Sequence of chain 1.E:
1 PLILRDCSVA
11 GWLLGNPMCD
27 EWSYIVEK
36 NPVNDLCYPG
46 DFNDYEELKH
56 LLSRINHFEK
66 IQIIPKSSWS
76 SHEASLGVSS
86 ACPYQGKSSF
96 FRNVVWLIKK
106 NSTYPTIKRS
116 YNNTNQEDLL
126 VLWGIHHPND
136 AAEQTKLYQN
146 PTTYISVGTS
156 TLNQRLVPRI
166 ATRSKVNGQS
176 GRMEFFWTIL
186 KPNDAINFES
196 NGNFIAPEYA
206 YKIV

A small-molecule ligand and the protein it binds are described below.
Small molecule (SMILES): CC(=O)N[C@@H]1[C@@H](O)[C@H](O)[C@@H](CO)O[C@H]1O

Binding-site contacts:
Ligand atom C4 contacts residue ASN117 of chain 1.E at 4.2 Å.
Ligand atom C8 contacts residue ALA190 of chain 1.E at 4.0 Å (hydrophobic).
Ligand atom N2 contacts residue ASN188 of chain 1.E at 4.0 Å.
Ligand atom O5 contacts residue ASN117 of chain 1.E at 2.4 Å (h-bond).
Ligand atom C7 contacts residue ASN188 of chain 1.E at 4.0 Å.
Ligand atom C8 contacts residue ASN188 of chain 1.E at 3.2 Å.
Ligand atom C8 contacts residue ASN117 of chain 1.E at 4.0 Å.
Ligand atom C2 contacts residue ASN117 of chain 1.E at 2.5 Å.
Ligand atom C7 contacts residue ASN117 of chain 1.E at 3.8 Å.
Ligand atom C5 contacts residue ASN117 of chain 1.E at 3.7 Å.
Ligand atom N2 contacts residue ASN117 of chain 1.E at 2.8 Å (h-bond).
Ligand atom C8 contacts residue ASP189 of chain 1.E at 3.7 Å.
Ligand atom C1 contacts residue ASN117 of chain 1.E at 1.4 Å.
Ligand atom C3 contacts residue ASN117 of chain 1.E at 3.8 Å.